The small molecule below binds the protein below.
Small molecule (SMILES): CC(=O)N[C@@H]1[C@@H](O)[C@H](O)[C@@H](CO)O[C@H]1O

Sequence of chain 1.B:
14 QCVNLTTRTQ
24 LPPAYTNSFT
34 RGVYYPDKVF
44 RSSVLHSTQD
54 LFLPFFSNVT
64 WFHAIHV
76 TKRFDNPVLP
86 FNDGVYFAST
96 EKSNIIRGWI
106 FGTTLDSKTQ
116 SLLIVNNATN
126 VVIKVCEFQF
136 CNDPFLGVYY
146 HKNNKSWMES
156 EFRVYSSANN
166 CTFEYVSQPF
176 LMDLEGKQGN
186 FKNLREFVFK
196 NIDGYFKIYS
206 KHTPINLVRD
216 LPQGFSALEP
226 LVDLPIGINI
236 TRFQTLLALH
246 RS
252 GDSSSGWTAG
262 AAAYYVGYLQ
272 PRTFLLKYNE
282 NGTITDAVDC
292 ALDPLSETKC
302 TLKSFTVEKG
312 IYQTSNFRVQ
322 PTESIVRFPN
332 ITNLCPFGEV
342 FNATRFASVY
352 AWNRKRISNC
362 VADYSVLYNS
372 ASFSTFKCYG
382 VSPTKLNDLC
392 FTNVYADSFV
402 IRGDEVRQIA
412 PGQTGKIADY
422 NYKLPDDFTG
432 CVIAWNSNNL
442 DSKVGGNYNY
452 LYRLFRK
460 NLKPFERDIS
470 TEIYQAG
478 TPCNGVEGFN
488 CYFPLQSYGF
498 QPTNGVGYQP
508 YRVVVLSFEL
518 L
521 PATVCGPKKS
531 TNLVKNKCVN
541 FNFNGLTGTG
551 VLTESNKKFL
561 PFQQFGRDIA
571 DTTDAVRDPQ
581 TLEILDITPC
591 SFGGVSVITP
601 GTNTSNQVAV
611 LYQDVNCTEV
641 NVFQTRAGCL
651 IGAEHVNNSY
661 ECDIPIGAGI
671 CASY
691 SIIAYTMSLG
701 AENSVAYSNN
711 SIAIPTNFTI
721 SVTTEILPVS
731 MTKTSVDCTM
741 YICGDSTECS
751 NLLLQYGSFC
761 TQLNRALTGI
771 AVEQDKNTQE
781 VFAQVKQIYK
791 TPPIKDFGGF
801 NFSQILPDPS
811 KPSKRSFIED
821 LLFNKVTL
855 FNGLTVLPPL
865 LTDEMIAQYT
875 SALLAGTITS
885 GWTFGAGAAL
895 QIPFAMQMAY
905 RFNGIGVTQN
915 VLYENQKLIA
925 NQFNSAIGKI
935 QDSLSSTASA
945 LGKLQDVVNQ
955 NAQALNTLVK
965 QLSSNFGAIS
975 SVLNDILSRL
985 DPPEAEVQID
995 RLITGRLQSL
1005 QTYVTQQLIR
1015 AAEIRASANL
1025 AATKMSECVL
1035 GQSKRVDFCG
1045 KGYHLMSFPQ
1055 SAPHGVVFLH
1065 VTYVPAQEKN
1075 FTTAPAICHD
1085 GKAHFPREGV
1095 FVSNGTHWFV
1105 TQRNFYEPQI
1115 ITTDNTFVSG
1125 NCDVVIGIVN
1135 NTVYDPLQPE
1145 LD

Binding-site contacts:
Ligand atom C8 contacts residue GLY232 of chain 1.B at 4.0 Å.
Ligand atom C5 contacts residue ASN234 of chain 1.B at 3.7 Å.
Ligand atom C8 contacts residue ILE233 of chain 1.B at 4.1 Å (hydrophobic).
Ligand atom C7 contacts residue ASN234 of chain 1.B at 3.3 Å.
Ligand atom C1 contacts residue ASN234 of chain 1.B at 1.4 Å.
Ligand atom C8 contacts residue ASN234 of chain 1.B at 4.3 Å.
Ligand atom O7 contacts residue ASN234 of chain 1.B at 3.3 Å (h-bond).
Ligand atom C2 contacts residue ASN234 of chain 1.B at 2.5 Å.
Ligand atom C4 contacts residue ASN234 of chain 1.B at 4.2 Å.
Ligand atom N2 contacts residue ASN234 of chain 1.B at 2.9 Å (h-bond).
Ligand atom O5 contacts residue ASN234 of chain 1.B at 2.4 Å (h-bond).
Ligand atom C3 contacts residue ASN234 of chain 1.B at 3.8 Å.